The small molecule below binds the protein below.
Small molecule (SMILES): CC(=O)N[C@@H]1[C@@H](O)[C@H](O)[C@@H](CO)O[C@H]1O

Binding-site contacts:
Ligand atom C5 contacts residue SER284 of chain 22.B at 4.5 Å.
Ligand atom O5 contacts residue SER284 of chain 22.B at 4.2 Å.
Ligand atom C6 contacts residue ASN318 of chain 22.B at 3.2 Å.
Ligand atom O6 contacts residue ASN318 of chain 22.B at 2.9 Å (h-bond).
Ligand atom N2 contacts residue GLU305 of chain 42.A at 4.4 Å.
Ligand atom O7 contacts residue GLU305 of chain 42.A at 2.4 Å (salt-bridge).
Ligand atom C8 contacts residue GLU305 of chain 42.A at 4.5 Å.
Ligand atom C7 contacts residue GLU305 of chain 42.A at 3.6 Å.
Ligand atom C6 contacts residue SER284 of chain 22.B at 3.4 Å.
Ligand atom O6 contacts residue SER284 of chain 22.B at 2.4 Å (h-bond).

Sequence of chain 42.A:
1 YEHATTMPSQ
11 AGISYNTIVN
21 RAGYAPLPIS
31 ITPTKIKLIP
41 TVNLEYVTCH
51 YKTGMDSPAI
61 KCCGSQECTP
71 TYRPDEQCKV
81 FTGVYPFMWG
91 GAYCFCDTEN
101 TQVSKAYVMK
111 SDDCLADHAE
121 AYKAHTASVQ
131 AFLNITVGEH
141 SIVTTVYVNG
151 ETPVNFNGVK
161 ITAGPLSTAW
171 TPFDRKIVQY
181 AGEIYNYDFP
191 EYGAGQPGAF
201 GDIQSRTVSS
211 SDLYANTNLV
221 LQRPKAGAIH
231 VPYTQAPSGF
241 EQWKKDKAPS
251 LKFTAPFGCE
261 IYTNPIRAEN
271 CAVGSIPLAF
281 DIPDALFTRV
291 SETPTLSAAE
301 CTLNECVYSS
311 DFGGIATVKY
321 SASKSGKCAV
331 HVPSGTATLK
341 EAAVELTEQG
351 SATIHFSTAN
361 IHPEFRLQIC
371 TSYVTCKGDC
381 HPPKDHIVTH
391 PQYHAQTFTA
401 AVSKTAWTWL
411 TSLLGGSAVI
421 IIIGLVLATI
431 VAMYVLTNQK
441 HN

Sequence of chain 22.B:
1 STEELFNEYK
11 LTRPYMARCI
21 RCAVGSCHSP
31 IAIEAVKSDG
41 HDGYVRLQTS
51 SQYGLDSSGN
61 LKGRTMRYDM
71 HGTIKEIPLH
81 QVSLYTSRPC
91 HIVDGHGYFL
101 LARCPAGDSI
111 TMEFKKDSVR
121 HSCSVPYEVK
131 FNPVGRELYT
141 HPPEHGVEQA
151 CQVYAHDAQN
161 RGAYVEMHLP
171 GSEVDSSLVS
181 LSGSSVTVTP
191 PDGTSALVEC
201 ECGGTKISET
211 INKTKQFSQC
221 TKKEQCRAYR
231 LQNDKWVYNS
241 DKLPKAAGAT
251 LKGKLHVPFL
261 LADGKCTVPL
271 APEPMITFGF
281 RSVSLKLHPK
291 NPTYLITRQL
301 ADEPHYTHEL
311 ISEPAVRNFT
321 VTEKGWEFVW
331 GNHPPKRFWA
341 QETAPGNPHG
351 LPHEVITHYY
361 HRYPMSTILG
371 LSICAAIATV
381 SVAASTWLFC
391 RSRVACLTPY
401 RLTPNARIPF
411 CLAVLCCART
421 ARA